Sequence of chain 1.B:
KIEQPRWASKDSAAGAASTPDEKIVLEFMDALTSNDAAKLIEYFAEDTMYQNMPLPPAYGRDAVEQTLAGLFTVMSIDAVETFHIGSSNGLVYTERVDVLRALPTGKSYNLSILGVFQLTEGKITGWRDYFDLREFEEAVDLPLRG

The protein below binds the small molecule below.
Small molecule (SMILES): CCCCCCC(N)=O

Binding-site contacts:
Ligand atom C1 contacts residue ARG99 of chain 1.B at 4.4 Å.
Ligand atom C7 contacts residue ASN55 of chain 1.B at 4.2 Å.
Ligand atom C6 contacts residue PHE139 of chain 1.B at 4.1 Å (hydrophobic).
Ligand atom C5 contacts residue PHE134 of chain 1.B at 3.6 Å (hydrophobic).
Ligand atom C6 contacts residue LEU74 of chain 1.B at 4.3 Å (hydrophobic).
Ligand atom C4 contacts residue MET78 of chain 1.B at 3.8 Å (hydrophobic).
Ligand atom C4 contacts residue LEU103 of chain 1.B at 4.3 Å (hydrophobic).
Ligand atom N1 contacts residue ILE116 of chain 1.B at 4.1 Å.
Ligand atom C5 contacts residue ASN55 of chain 1.B at 3.9 Å.
Ligand atom C4 contacts residue LEU74 of chain 1.B at 3.8 Å (hydrophobic).
Ligand atom O1 contacts residue ASP101 of chain 1.B at 2.5 Å (salt-bridge).
Ligand atom C1 contacts residue ASP101 of chain 1.B at 3.2 Å.
Ligand atom C4 contacts residue ASN55 of chain 1.B at 4.3 Å.
Ligand atom O1 contacts residue LEU103 of chain 1.B at 3.3 Å.
Ligand atom C3 contacts residue LEU103 of chain 1.B at 4.4 Å (hydrophobic).
Ligand atom C1 contacts residue LEU103 of chain 1.B at 4.3 Å (hydrophobic).
Ligand atom C3 contacts residue PHE134 of chain 1.B at 4.5 Å (hydrophobic).
Ligand atom C2 contacts residue LEU103 of chain 1.B at 4.3 Å (hydrophobic).
Ligand atom C3 contacts residue LEU114 of chain 1.B at 4.3 Å (hydrophobic).
Ligand atom O1 contacts residue ILE116 of chain 1.B at 3.9 Å.
Ligand atom O1 contacts residue ILE80 of chain 1.B at 3.9 Å.
Ligand atom N1 contacts residue ASP132 of chain 1.B at 3.4 Å (salt-bridge).
Ligand atom C5 contacts residue PHE139 of chain 1.B at 4.5 Å (hydrophobic).
Ligand atom C1 contacts residue ILE116 of chain 1.B at 4.2 Å (hydrophobic).
Ligand atom C7 contacts residue LEU58 of chain 1.B at 3.5 Å (hydrophobic).
Ligand atom C2 contacts residue ASN55 of chain 1.B at 4.4 Å.
Ligand atom C6 contacts residue MET78 of chain 1.B at 3.9 Å (hydrophobic).
Ligand atom N1 contacts residue ASP101 of chain 1.B at 3.1 Å (salt-bridge).
Ligand atom N1 contacts residue TRP130 of chain 1.B at 4.4 Å.
Ligand atom C2 contacts residue LEU74 of chain 1.B at 4.2 Å (hydrophobic).
Ligand atom C1 contacts residue ILE80 of chain 1.B at 4.1 Å (hydrophobic).
Ligand atom N1 contacts residue ARG99 of chain 1.B at 3.3 Å (salt-bridge).
Ligand atom C3 contacts residue ASN55 of chain 1.B at 4.0 Å.
Ligand atom C2 contacts residue ILE80 of chain 1.B at 4.3 Å (hydrophobic).